Sequence of chain 3.A:
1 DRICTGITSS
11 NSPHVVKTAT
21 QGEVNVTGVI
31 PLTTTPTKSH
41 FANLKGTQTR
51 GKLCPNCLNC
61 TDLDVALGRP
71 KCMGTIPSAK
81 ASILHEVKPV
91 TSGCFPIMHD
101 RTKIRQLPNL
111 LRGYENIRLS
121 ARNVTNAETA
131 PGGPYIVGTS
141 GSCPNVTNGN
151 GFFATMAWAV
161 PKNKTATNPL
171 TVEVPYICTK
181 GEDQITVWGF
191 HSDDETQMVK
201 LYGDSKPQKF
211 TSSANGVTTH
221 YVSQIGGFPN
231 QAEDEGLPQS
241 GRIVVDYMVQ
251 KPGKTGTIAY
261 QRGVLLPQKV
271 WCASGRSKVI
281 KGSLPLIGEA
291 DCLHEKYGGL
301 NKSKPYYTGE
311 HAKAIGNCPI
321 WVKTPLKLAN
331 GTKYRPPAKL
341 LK

This small molecule binds to this protein.
Small molecule (SMILES): CC(=O)N[C@@H]1[C@@H](O)[C@H](O)[C@@H](CO)O[C@H]1O

Binding-site contacts:
Ligand atom C1 contacts residue THR165 of chain 3.A at 4.5 Å.
Ligand atom C8 contacts residue ASN163 of chain 3.A at 4.3 Å.
Ligand atom C2 contacts residue ASN163 of chain 3.A at 2.7 Å.
Ligand atom C7 contacts residue ASN163 of chain 3.A at 3.6 Å.
Ligand atom C5 contacts residue ASN163 of chain 3.A at 3.6 Å.
Ligand atom O5 contacts residue ASN163 of chain 3.A at 2.4 Å (h-bond).
Ligand atom O7 contacts residue ASN163 of chain 3.A at 4.4 Å.
Ligand atom C3 contacts residue ASN163 of chain 3.A at 4.0 Å.
Ligand atom C1 contacts residue ASN163 of chain 3.A at 1.4 Å.
Ligand atom N2 contacts residue ASN163 of chain 3.A at 2.7 Å (h-bond).
Ligand atom C4 contacts residue ASN163 of chain 3.A at 4.3 Å.